Binding-site contacts:
Ligand atom O2 contacts residue ALA376 of chain 1.D at 3.6 Å.
Ligand atom O5 contacts residue ILE346 of chain 1.D at 3.6 Å.
Ligand atom O6 contacts residue LEU350 of chain 1.D at 3.2 Å (h-bond).
Ligand atom O6 contacts residue LEU285 of chain 1.D at 2.8 Å (h-bond).
Ligand atom O4 contacts residue ASP282 of chain 1.D at 2.7 Å (salt-bridge).
Ligand atom C6 contacts residue PHE286 of chain 1.D at 3.8 Å (hydrophobic).
Ligand atom O3 contacts residue TYR402 of chain 1.D at 3.1 Å.
Ligand atom O3 contacts residue TYR255 of chain 1.D at 3.6 Å.
Ligand atom O5 contacts residue ALA376 of chain 1.D at 2.9 Å (h-bond).
Ligand atom O5 contacts residue ASN375 of chain 1.D at 3.5 Å.
Ligand atom C1 contacts residue ILE346 of chain 1.D at 3.6 Å (hydrophobic).
Ligand atom O4 contacts residue ARG279 of chain 1.D at 3.4 Å (salt-bridge).
Ligand atom O6 contacts residue ALA354 of chain 1.D at 3.6 Å (h-bond).
Ligand atom O6 contacts residue SER349 of chain 1.D at 3.5 Å.
Ligand atom O2 contacts residue ASN278 of chain 1.D at 2.8 Å (h-bond).
Ligand atom O5 contacts residue TRP314 of chain 1.D at 3.4 Å (h-bond).
Ligand atom C3 contacts residue ASP282 of chain 1.D at 3.5 Å.
Ligand atom O4 contacts residue ASN311 of chain 1.D at 2.8 Å (h-bond).
Ligand atom O5 contacts residue ARG279 of chain 1.D at 3.2 Å (salt-bridge).
Ligand atom O4 contacts residue TRP314 of chain 1.D at 3.5 Å (h-bond).
Ligand atom C6 contacts residue ILE346 of chain 1.D at 3.5 Å (hydrophobic).
Ligand atom O2 contacts residue ARG279 of chain 1.D at 3.1 Å (salt-bridge).
Ligand atom C6 contacts residue SER349 of chain 1.D at 3.7 Å.
Ligand atom C1 contacts residue ALA376 of chain 1.D at 3.6 Å (hydrophobic).
Ligand atom C3 contacts residue GLU310 of chain 1.D at 3.6 Å.
Ligand atom C1 contacts residue ARG279 of chain 1.D at 3.6 Å.
Ligand atom O2 contacts residue TYR402 of chain 1.D at 3.7 Å.
Ligand atom O3 contacts residue GLU310 of chain 1.D at 3.1 Å (salt-bridge).
Ligand atom C2 contacts residue ASP282 of chain 1.D at 3.3 Å.
Ligand atom C6 contacts residue LEU285 of chain 1.D at 3.3 Å (hydrophobic).
Ligand atom C5 contacts residue TYR402 of chain 1.D at 3.8 Å (hydrophobic).
Ligand atom O4 contacts residue GLY284 of chain 1.D at 3.4 Å.
Ligand atom O2 contacts residue ARG279 of chain 1.D at 3.0 Å (salt-bridge).
Ligand atom O2 contacts residue ASP282 of chain 1.D at 3.2 Å (salt-bridge).
Ligand atom O2 contacts residue GLU310 of chain 1.D at 3.1 Å (salt-bridge).
Ligand atom C2 contacts residue TRP314 of chain 1.D at 3.7 Å (hydrophobic).
Ligand atom O3 contacts residue ASP282 of chain 1.D at 2.7 Å (salt-bridge).
Ligand atom C6 contacts residue TRP314 of chain 1.D at 3.6 Å (hydrophobic).
Ligand atom C1 contacts residue TRP314 of chain 1.D at 3.6 Å (hydrophobic).
Ligand atom O6 contacts residue THR379 of chain 1.D at 2.9 Å (h-bond).

The protein below binds the small molecule below.
Small molecule (SMILES): C[C@@H]1O[C@@H](O)[C@H](O)[C@H](O)[C@H]1O[C@@H]1O[C@H](CO[C@H]2O[C@H](CO)[C@H](O)[C@H](O[C@@H]3O[C@@H](C)[C@H](O[C@@H]4O[C@H](CO[C@H]5O[C@H](CO)[C@H](O)[C@H](O)[C@H]5O)[C@@H](O)[C@H](O)[C@@H]4O)[C@@H](O)[C@H]3O)[C@H]2O)[C@@H](O)[C@H](O)[C@@H]1O

Sequence of chain 1.D:
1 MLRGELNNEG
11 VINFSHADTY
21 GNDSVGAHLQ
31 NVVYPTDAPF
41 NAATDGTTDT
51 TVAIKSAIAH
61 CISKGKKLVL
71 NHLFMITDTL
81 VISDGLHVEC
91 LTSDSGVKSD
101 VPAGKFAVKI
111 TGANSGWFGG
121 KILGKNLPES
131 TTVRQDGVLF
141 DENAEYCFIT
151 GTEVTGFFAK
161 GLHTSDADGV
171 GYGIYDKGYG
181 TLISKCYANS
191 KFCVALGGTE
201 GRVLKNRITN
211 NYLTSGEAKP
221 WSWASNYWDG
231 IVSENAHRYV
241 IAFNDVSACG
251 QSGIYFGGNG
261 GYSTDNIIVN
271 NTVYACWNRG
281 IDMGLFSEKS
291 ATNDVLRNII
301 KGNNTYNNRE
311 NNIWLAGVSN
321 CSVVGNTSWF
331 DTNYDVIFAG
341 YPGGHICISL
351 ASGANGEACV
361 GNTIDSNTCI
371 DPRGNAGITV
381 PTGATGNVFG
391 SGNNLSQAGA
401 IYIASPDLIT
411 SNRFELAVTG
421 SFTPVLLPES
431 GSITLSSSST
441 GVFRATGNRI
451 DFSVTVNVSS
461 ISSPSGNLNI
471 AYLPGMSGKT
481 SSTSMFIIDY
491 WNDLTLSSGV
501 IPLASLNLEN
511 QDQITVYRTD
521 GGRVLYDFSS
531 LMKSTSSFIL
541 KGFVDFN